Sequence of chain 42.A:
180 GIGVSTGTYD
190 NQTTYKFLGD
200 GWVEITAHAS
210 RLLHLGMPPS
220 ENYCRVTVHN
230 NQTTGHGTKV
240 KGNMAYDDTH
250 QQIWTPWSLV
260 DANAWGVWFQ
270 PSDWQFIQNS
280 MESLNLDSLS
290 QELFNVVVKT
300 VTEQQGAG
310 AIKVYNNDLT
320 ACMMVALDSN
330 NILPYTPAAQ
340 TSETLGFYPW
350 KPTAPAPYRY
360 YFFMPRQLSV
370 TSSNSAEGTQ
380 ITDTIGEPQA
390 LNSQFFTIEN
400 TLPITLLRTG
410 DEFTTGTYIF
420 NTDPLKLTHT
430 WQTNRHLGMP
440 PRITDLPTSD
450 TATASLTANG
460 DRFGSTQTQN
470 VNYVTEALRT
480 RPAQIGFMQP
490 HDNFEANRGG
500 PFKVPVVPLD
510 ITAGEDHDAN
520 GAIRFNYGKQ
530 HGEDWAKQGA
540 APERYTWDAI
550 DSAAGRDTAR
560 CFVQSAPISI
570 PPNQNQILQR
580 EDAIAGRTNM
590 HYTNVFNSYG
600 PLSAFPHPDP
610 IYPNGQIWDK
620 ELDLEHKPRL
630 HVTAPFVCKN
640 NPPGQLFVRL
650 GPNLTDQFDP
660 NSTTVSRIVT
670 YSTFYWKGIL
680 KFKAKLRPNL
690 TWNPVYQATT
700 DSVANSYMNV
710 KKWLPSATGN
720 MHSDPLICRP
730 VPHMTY

Binding-site contacts:
Ligand atom O3' contacts residue LYS682 of chain 42.A at 3.1 Å (salt-bridge).
Ligand atom N4 contacts residue ASP199 of chain 42.A at 4.0 Å.
Ligand atom OP1 contacts residue PRO423 of chain 42.A at 3.6 Å.
Ligand atom C6 contacts residue TRP201 of chain 42.A at 3.5 Å (hydrophobic).
Ligand atom C5 contacts residue TRP201 of chain 42.A at 3.4 Å (hydrophobic).
Ligand atom O2 contacts residue LEU197 of chain 42.A at 4.0 Å.
Ligand atom N4 contacts residue TRP201 of chain 42.A at 3.8 Å.
Ligand atom O2 contacts residue TRP201 of chain 42.A at 4.3 Å.
Ligand atom C4 contacts residue TRP201 of chain 42.A at 3.3 Å (hydrophobic).
Ligand atom C3' contacts residue LYS682 of chain 42.A at 3.8 Å.
Ligand atom C2' contacts residue TRP201 of chain 42.A at 3.6 Å (hydrophobic).
Ligand atom N1 contacts residue TRP201 of chain 42.A at 4.0 Å.
Ligand atom C4' contacts residue TRP201 of chain 42.A at 4.3 Å (hydrophobic).
Ligand atom C2 contacts residue TRP201 of chain 42.A at 3.9 Å (hydrophobic).
Ligand atom C2' contacts residue LYS682 of chain 42.A at 3.6 Å.
Ligand atom C1' contacts residue LYS682 of chain 42.A at 4.5 Å.
Ligand atom N4 contacts residue GLY198 of chain 42.A at 3.8 Å.
Ligand atom O2 contacts residue LYS682 of chain 42.A at 4.2 Å.
Ligand atom O5' contacts residue TRP201 of chain 42.A at 3.6 Å.
Ligand atom N3 contacts residue TRP201 of chain 42.A at 3.6 Å.
Ligand atom C3' contacts residue TRP201 of chain 42.A at 4.1 Å (hydrophobic).
Ligand atom C1' contacts residue TRP201 of chain 42.A at 4.5 Å (hydrophobic).
Ligand atom C5' contacts residue TRP201 of chain 42.A at 3.5 Å (hydrophobic).
Ligand atom O4' contacts residue TRP201 of chain 42.A at 4.5 Å.

The small molecule below binds the protein below.
Small molecule (SMILES): Nc1ccn([C@H]2C[C@H](O)[C@@H](COP(=O)(O)O)O2)c(=O)n1